Binding-site contacts:
Ligand atom C8 contacts residue SER244 of chain 1.H at 3.3 Å.
Ligand atom C4 contacts residue ASN204 of chain 1.H at 4.3 Å.
Ligand atom C5 contacts residue ASN204 of chain 1.H at 3.7 Å.
Ligand atom C7 contacts residue ASN204 of chain 1.H at 3.1 Å.
Ligand atom C8 contacts residue ASN204 of chain 1.H at 4.3 Å.
Ligand atom C1 contacts residue THR206 of chain 1.H at 4.4 Å.
Ligand atom C3 contacts residue ASN204 of chain 1.H at 3.8 Å.
Ligand atom O5 contacts residue ASN204 of chain 1.H at 2.4 Å (h-bond).
Ligand atom C8 contacts residue GLU245 of chain 1.H at 3.6 Å.
Ligand atom C1 contacts residue ASN204 of chain 1.H at 1.4 Å.
Ligand atom C7 contacts residue SER244 of chain 1.H at 4.5 Å.
Ligand atom C2 contacts residue ASN204 of chain 1.H at 2.5 Å.
Ligand atom O7 contacts residue ASN204 of chain 1.H at 3.0 Å (h-bond).
Ligand atom N2 contacts residue ASN204 of chain 1.H at 2.9 Å (h-bond).

This protein binds this small molecule.
Small molecule (SMILES): CC(=O)N[C@H]1[C@H](O[C@H]2[C@H](O)[C@@H](NC(C)=O)CO[C@@H]2CO)O[C@H](CO)[C@@H](O)[C@@H]1O

Sequence of chain 1.H:
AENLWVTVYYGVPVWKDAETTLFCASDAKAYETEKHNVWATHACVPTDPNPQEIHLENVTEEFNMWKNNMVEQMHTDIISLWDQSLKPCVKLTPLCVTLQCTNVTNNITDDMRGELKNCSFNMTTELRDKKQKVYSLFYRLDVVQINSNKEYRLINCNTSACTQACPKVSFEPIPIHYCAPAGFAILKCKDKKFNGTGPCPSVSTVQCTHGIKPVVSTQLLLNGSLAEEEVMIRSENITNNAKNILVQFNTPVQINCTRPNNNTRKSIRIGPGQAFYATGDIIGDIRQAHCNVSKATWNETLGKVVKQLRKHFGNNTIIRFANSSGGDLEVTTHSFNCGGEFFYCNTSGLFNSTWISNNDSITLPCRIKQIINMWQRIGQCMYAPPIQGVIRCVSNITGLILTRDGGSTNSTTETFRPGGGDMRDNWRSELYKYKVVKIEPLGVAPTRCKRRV